Binding-site contacts:
Ligand atom O2 contacts residue ARG102 of chain 3.D at 4.0 Å.
Ligand atom C3 contacts residue GLY106 of chain 3.D at 4.0 Å.
Ligand atom O3 contacts residue GLY106 of chain 3.D at 3.3 Å (h-bond).
Ligand atom N2 contacts residue VAL107 of chain 3.D at 3.8 Å.
Ligand atom N2 contacts residue HIS299 of chain 3.C at 3.0 Å (h-bond).
Ligand atom O4 contacts residue ILE104 of chain 3.D at 4.0 Å.
Ligand atom O3 contacts residue MAN1 of chain 3.N at 2.2 Å.
Ligand atom C8 contacts residue THR267 of chain 3.C at 3.4 Å.
Ligand atom O3 contacts residue HIS299 of chain 3.C at 4.0 Å.
Ligand atom C2 contacts residue GLY106 of chain 3.D at 3.5 Å.
Ligand atom O7 contacts residue ASN265 of chain 3.C at 3.4 Å.
Ligand atom O5 contacts residue ASN301 of chain 3.C at 1.2 Å (h-bond).
Ligand atom C2 contacts residue HIS299 of chain 3.C at 3.3 Å.
Ligand atom O4 contacts residue MAN1 of chain 3.N at 2.5 Å.
Ligand atom C1 contacts residue HIS299 of chain 3.C at 3.4 Å.
Ligand atom C2 contacts residue VAL107 of chain 3.D at 4.0 Å (hydrophobic).
Ligand atom O4 contacts residue MAN2 of chain 3.N at 4.0 Å.
Ligand atom O7 contacts residue ASN301 of chain 3.C at 3.8 Å.
Ligand atom N2 contacts residue GLY106 of chain 3.D at 3.7 Å.
Ligand atom C3 contacts residue ASN301 of chain 3.C at 3.6 Å.
Ligand atom C4 contacts residue ASN301 of chain 3.C at 3.5 Å.
Ligand atom C5 contacts residue ILE104 of chain 3.D at 3.9 Å (hydrophobic).
Ligand atom C3 contacts residue MAN1 of chain 3.N at 2.2 Å.
Ligand atom C5 contacts residue ASN301 of chain 3.C at 2.5 Å.
Ligand atom C1 contacts residue THR383 of chain 3.C at 4.0 Å.
Ligand atom O5 contacts residue THR383 of chain 3.C at 3.7 Å.
Ligand atom C4 contacts residue MAN1 of chain 3.N at 2.8 Å.
Ligand atom C6 contacts residue ARG102 of chain 3.D at 4.0 Å.
Ligand atom C6 contacts residue ASN301 of chain 3.C at 3.3 Å.
Ligand atom C8 contacts residue ASN265 of chain 3.C at 3.5 Å.
Ligand atom C3 contacts residue HIS299 of chain 3.C at 3.2 Å.
Ligand atom O6 contacts residue ASN301 of chain 3.C at 3.4 Å (h-bond).
Ligand atom C7 contacts residue ASN265 of chain 3.C at 3.8 Å.
Ligand atom C5 contacts residue MAN1 of chain 3.N at 3.9 Å.
Ligand atom O6 contacts residue ARG102 of chain 3.D at 3.6 Å (salt-bridge).
Ligand atom O5 contacts residue SER381 of chain 3.C at 3.9 Å.
Ligand atom C1 contacts residue ASN301 of chain 3.C at 1.4 Å.
Ligand atom N2 contacts residue ASN301 of chain 3.C at 3.7 Å.
Ligand atom C2 contacts residue MAN1 of chain 3.N at 3.6 Å.
Ligand atom C2 contacts residue ASN301 of chain 3.C at 2.7 Å.

Sequence of chain 3.C:
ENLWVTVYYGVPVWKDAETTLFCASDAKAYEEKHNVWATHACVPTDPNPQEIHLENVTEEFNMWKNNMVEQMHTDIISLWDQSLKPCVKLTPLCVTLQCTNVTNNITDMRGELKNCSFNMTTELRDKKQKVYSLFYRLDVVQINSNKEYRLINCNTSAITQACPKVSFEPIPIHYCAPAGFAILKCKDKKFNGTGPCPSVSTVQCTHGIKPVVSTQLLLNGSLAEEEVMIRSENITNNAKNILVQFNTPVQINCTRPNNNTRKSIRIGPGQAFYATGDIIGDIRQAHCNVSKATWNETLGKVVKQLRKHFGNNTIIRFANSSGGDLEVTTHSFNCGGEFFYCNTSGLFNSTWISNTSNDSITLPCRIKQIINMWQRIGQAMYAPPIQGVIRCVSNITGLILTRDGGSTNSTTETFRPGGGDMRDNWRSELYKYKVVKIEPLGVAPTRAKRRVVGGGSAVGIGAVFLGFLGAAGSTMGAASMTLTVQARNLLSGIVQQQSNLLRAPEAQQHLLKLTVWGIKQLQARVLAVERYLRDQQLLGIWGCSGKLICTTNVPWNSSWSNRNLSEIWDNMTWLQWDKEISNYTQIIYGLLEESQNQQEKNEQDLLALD

The small molecule below binds the protein below.
Small molecule (SMILES): CC(=O)N[C@H]1[C@H](O[C@H]2[C@H](O)[C@@H](NC(C)=O)CO[C@@H]2CO)O[C@H](CO)[C@@H](O[C@@H]2O[C@H](CO[C@H]3O[C@H](CO[C@H]4O[C@H](CO)[C@@H](O)[C@H](O)[C@@H]4O[C@H]4O[C@H](CO)[C@@H](O)[C@H](O)[C@@H]4O)[C@@H](O)[C@H](O[C@H]4O[C@H](CO)[C@@H](O)[C@H](O)[C@@H]4O[C@H]4O[C@H](CO)[C@@H](O)[C@H](O)[C@@H]4O)[C@@H]3O)[C@@H](O)[C@H](O)[C@@H]2O)[C@@H]1O

Sequence of chain 3.D:
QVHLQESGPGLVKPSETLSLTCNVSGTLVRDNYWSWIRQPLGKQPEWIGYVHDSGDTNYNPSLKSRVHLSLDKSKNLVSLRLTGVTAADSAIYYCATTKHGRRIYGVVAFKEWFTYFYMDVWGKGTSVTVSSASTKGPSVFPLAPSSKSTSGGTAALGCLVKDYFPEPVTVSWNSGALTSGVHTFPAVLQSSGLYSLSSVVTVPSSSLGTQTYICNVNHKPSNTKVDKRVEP